The protein below binds the small molecule below.
Small molecule (SMILES): CC(=O)N[C@@H]1[C@@H](O)[C@H](O)[C@@H](CO)O[C@H]1O

Sequence of chain 1.C:
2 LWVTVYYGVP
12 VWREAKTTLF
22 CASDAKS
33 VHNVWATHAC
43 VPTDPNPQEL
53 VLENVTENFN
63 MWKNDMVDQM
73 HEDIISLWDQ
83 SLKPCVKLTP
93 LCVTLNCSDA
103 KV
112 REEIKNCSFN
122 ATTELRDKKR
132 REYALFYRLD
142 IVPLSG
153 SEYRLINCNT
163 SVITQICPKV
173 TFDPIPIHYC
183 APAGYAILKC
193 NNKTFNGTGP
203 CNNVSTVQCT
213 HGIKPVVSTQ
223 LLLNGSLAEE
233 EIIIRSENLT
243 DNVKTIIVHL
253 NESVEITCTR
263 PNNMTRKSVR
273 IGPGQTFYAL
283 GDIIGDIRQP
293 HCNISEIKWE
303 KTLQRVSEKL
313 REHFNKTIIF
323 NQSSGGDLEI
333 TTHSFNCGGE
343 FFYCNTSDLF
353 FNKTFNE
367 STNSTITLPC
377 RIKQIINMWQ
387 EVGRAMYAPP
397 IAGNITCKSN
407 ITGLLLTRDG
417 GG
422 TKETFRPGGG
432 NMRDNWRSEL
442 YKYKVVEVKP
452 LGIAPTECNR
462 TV

Binding-site contacts:
Ligand atom N2 contacts residue ASN323 of chain 1.C at 2.9 Å (h-bond).
Ligand atom C7 contacts residue ARG427 of chain 1.C at 3.4 Å.
Ligand atom C2 contacts residue ARG427 of chain 1.C at 4.0 Å.
Ligand atom C4 contacts residue ASN323 of chain 1.C at 4.2 Å.
Ligand atom O6 contacts residue ASN323 of chain 1.C at 4.4 Å.
Ligand atom C1 contacts residue ARG427 of chain 1.C at 3.8 Å.
Ligand atom N2 contacts residue ARG427 of chain 1.C at 3.0 Å (salt-bridge).
Ligand atom O7 contacts residue ARG427 of chain 1.C at 4.3 Å.
Ligand atom C5 contacts residue ASN323 of chain 1.C at 3.7 Å.
Ligand atom C7 contacts residue ASN323 of chain 1.C at 4.0 Å.
Ligand atom C3 contacts residue ASN323 of chain 1.C at 3.8 Å.
Ligand atom C2 contacts residue ASN323 of chain 1.C at 2.5 Å.
Ligand atom C8 contacts residue SER326 of chain 1.C at 4.4 Å.
Ligand atom O5 contacts residue ASN323 of chain 1.C at 2.4 Å (h-bond).
Ligand atom C8 contacts residue SER325 of chain 1.C at 4.3 Å.
Ligand atom C1 contacts residue ASN323 of chain 1.C at 1.4 Å.
Ligand atom C8 contacts residue ARG427 of chain 1.C at 3.3 Å.
Ligand atom O7 contacts residue GLN324 of chain 1.C at 4.3 Å.